Binding-site contacts:
Ligand atom N contacts residue PRO41 of chain 1.B at 3.4 Å (h-bond).
Ligand atom N contacts residue VAL46 of chain 1.B at 3.5 Å.
Ligand atom C4 contacts residue ILE105 of chain 1.B at 3.8 Å (hydrophobic).
Ligand atom O contacts residue PRO41 of chain 1.B at 2.3 Å (h-bond).
Ligand atom O contacts residue PHE42 of chain 1.B at 4.2 Å.
Ligand atom N3 contacts residue VAL46 of chain 1.B at 4.1 Å.
Ligand atom C9 contacts residue TRP40 of chain 1.B at 4.0 Å (hydrophobic).
Ligand atom C14 contacts residue TRP40 of chain 1.B at 3.5 Å (hydrophobic).
Ligand atom C contacts residue PRO41 of chain 1.B at 3.0 Å (hydrophobic).
Ligand atom C1 contacts residue VAL46 of chain 1.B at 3.7 Å (hydrophobic).
Ligand atom C13 contacts residue TRP40 of chain 1.B at 3.6 Å (hydrophobic).
Ligand atom C5 contacts residue ILE105 of chain 1.B at 3.9 Å (hydrophobic).
Ligand atom C contacts residue LEU51 of chain 1.B at 3.7 Å (hydrophobic).
Ligand atom C6 contacts residue LEU53 of chain 1.B at 3.9 Å (hydrophobic).
Ligand atom N1 contacts residue VAL46 of chain 1.B at 3.6 Å.
Ligand atom C16 contacts residue ASP104 of chain 1.B at 3.1 Å.
Ligand atom O contacts residue VAL46 of chain 1.B at 4.4 Å.
Ligand atom C3 contacts residue ILE105 of chain 1.B at 3.9 Å (hydrophobic).
Ligand atom C12 contacts residue TRP40 of chain 1.B at 4.3 Å (hydrophobic).
Ligand atom N3 contacts residue PRO41 of chain 1.B at 4.4 Å.
Ligand atom N1 contacts residue PHE42 of chain 1.B at 4.0 Å.
Ligand atom C2 contacts residue ILE105 of chain 1.B at 4.1 Å (hydrophobic).
Ligand atom O1 contacts residue TRP40 of chain 1.B at 4.4 Å.
Ligand atom C4 contacts residue ASN99 of chain 1.B at 3.6 Å.
Ligand atom C13 contacts residue MET108 of chain 1.B at 3.8 Å (hydrophobic).
Ligand atom N contacts residue PHE42 of chain 1.B at 3.8 Å.
Ligand atom C17 contacts residue ASP104 of chain 1.B at 3.5 Å.
Ligand atom C6 contacts residue ASN99 of chain 1.B at 4.2 Å.
Ligand atom N2 contacts residue ILE105 of chain 1.B at 4.1 Å.
Ligand atom C14 contacts residue MET108 of chain 1.B at 4.1 Å (hydrophobic).
Ligand atom C3 contacts residue ASN99 of chain 1.B at 3.4 Å.
Ligand atom O1 contacts residue ILE105 of chain 1.B at 4.3 Å.
Ligand atom C14 contacts residue ILE105 of chain 1.B at 4.3 Å (hydrophobic).
Ligand atom N4 contacts residue ILE105 of chain 1.B at 4.4 Å.
Ligand atom C contacts residue VAL46 of chain 1.B at 4.3 Å (hydrophobic).
Ligand atom C7 contacts residue LEU51 of chain 1.B at 4.0 Å (hydrophobic).
Ligand atom N3 contacts residue ILE105 of chain 1.B at 4.1 Å.
Ligand atom C1 contacts residue PRO41 of chain 1.B at 3.2 Å (hydrophobic).
Ligand atom N2 contacts residue LEU51 of chain 1.B at 4.2 Å.
Ligand atom C2 contacts residue VAL46 of chain 1.B at 4.0 Å (hydrophobic).

The protein below binds the small molecule below.
Small molecule (SMILES): COc1nnc2ccc(N(C)CCOc3ccc(C4CCN(c5ccc6nnc(OC)n6n5)CC4)cc3)nn12

Sequence of chain 1.B:
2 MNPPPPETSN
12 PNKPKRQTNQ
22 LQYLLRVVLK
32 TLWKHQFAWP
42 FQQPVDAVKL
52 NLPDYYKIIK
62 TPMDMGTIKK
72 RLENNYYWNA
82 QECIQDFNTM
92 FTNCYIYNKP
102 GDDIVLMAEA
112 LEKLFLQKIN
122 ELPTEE